Sequence of chain 1.AA:
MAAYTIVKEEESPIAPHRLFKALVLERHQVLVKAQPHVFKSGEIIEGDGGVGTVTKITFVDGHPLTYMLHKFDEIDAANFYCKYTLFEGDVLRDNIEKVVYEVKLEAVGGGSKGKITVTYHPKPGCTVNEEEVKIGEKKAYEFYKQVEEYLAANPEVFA

The protein below binds the small molecule below.
Small molecule (SMILES): O=S(=O)(O)c1cccc2cccc(Nc3ccccc3)c12

Binding-site contacts:
Ligand atom C3 contacts residue GLY66 of chain 1.AA at 3.0 Å.
Ligand atom C10 contacts residue HIS67 of chain 1.AA at 3.9 Å.
Ligand atom O3 contacts residue 2AN1 of chain 1.NF at 3.5 Å (h-bond).
Ligand atom C12 contacts residue 2AN1 of chain 1.NF at 4.1 Å.
Ligand atom C7 contacts residue HIS41 of chain 1.AA at 3.1 Å.
Ligand atom O2 contacts residue VAL42 of chain 1.AA at 4.4 Å.
Ligand atom C2 contacts residue GLY66 of chain 1.AA at 4.3 Å.
Ligand atom C4 contacts residue GLY66 of chain 1.AA at 2.2 Å.
Ligand atom C8 contacts residue HIS67 of chain 1.AA at 3.8 Å.
Ligand atom C5 contacts residue HIS67 of chain 1.AA at 3.4 Å.
Ligand atom C6 contacts residue HIS41 of chain 1.AA at 3.5 Å.
Ligand atom C15 contacts residue 2AN1 of chain 1.NF at 4.3 Å.
Ligand atom C4 contacts residue HIS67 of chain 1.AA at 3.9 Å.
Ligand atom C7 contacts residue VAL42 of chain 1.AA at 3.7 Å (hydrophobic).
Ligand atom C15 contacts residue PRO68 of chain 1.AA at 4.5 Å (hydrophobic).
Ligand atom C6 contacts residue HIS67 of chain 1.AA at 3.1 Å.
Ligand atom C8 contacts residue VAL42 of chain 1.AA at 3.5 Å (hydrophobic).
Ligand atom O3 contacts residue HIS67 of chain 1.AA at 4.4 Å.
Ligand atom C13 contacts residue 2AN1 of chain 1.NF at 4.0 Å.
Ligand atom C6 contacts residue GLY66 of chain 1.AA at 3.4 Å.
Ligand atom C9 contacts residue HIS67 of chain 1.AA at 3.9 Å.
Ligand atom C8 contacts residue HIS41 of chain 1.AA at 4.0 Å.
Ligand atom C5 contacts residue GLY66 of chain 1.AA at 3.1 Å.
Ligand atom C10 contacts residue GLY66 of chain 1.AA at 4.4 Å.
Ligand atom C14 contacts residue 2AN1 of chain 1.NF at 3.7 Å.
Ligand atom O2 contacts residue LYS143 of chain 1.AA at 3.7 Å.
Ligand atom C7 contacts residue HIS67 of chain 1.AA at 3.4 Å.